Sequence of chain 1.A:
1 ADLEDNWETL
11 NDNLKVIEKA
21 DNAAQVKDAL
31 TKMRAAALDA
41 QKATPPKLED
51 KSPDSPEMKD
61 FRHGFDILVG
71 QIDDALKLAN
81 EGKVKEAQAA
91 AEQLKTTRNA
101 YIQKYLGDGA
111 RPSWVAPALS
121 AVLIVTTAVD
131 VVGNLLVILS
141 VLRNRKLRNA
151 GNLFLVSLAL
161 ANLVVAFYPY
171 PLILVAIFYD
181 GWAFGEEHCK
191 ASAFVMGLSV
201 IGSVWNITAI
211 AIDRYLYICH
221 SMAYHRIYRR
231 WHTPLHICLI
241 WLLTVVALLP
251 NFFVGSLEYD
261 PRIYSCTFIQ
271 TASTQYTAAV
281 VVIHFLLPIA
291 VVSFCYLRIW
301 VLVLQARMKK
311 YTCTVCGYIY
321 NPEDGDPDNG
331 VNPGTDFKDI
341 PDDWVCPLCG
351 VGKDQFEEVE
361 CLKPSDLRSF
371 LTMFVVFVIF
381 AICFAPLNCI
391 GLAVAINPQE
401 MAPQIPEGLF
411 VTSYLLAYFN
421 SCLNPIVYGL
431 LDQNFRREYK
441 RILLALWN

The small molecule below binds the protein below.
Small molecule (SMILES): COc1ccc2[nH]c(-c3ccccc3)c(CCNC(C)=O)c2c1

Binding-site contacts:
Ligand atom C1 contacts residue VAL281 of chain 1.A at 3.7 Å (hydrophobic).
Ligand atom C15 contacts residue MET196 of chain 1.A at 3.8 Å (hydrophobic).
Ligand atom N2 contacts residue MET196 of chain 1.A at 3.8 Å.
Ligand atom C10 contacts residue ASN251 of chain 1.A at 3.9 Å.
Ligand atom C16 contacts residue ALA417 of chain 1.A at 3.7 Å (hydrophobic).
Ligand atom O1 contacts residue PHE268 of chain 1.A at 3.5 Å.
Ligand atom C9 contacts residue PHE268 of chain 1.A at 3.7 Å (hydrophobic).
Ligand atom C14 contacts residue VAL200 of chain 1.A at 3.6 Å (hydrophobic).
Ligand atom C13 contacts residue PHE268 of chain 1.A at 3.7 Å (hydrophobic).
Ligand atom C13 contacts residue VAL280 of chain 1.A at 3.6 Å (hydrophobic).
Ligand atom C7 contacts residue GLY197 of chain 1.A at 3.5 Å.
Ligand atom C2 contacts residue GLN270 of chain 1.A at 3.6 Å.
Ligand atom C1 contacts residue GLN270 of chain 1.A at 3.9 Å.
Ligand atom C18 contacts residue LEU387 of chain 1.A at 3.9 Å (hydrophobic).
Ligand atom C7 contacts residue ALA193 of chain 1.A at 3.8 Å (hydrophobic).
Ligand atom C17 contacts residue ALA417 of chain 1.A at 3.6 Å (hydrophobic).
Ligand atom C8 contacts residue PHE268 of chain 1.A at 3.8 Å (hydrophobic).
Ligand atom C13 contacts residue TYR276 of chain 1.A at 3.8 Å (hydrophobic).
Ligand atom O2 contacts residue GLN270 of chain 1.A at 2.7 Å (h-bond).
Ligand atom C17 contacts residue TYR414 of chain 1.A at 3.6 Å (hydrophobic).
Ligand atom C8 contacts residue ALA193 of chain 1.A at 2.9 Å (hydrophobic).
Ligand atom C15 contacts residue VAL200 of chain 1.A at 3.7 Å (hydrophobic).
Ligand atom C8 contacts residue GLY197 of chain 1.A at 3.4 Å.
Ligand atom N2 contacts residue GLY197 of chain 1.A at 3.7 Å.
Ligand atom C18 contacts residue TYR414 of chain 1.A at 3.8 Å (hydrophobic).
Ligand atom O1 contacts residue ASN251 of chain 1.A at 2.8 Å (h-bond).
Ligand atom N2 contacts residue THR267 of chain 1.A at 3.8 Å.
Ligand atom C15 contacts residue TYR418 of chain 1.A at 3.5 Å (hydrophobic).
Ligand atom O2 contacts residue PHE268 of chain 1.A at 3.6 Å.
Ligand atom C17 contacts residue LEU387 of chain 1.A at 3.8 Å (hydrophobic).
Ligand atom C16 contacts residue TYR418 of chain 1.A at 3.6 Å (hydrophobic).
Ligand atom C14 contacts residue MET196 of chain 1.A at 3.7 Å (hydrophobic).
Ligand atom C13 contacts residue ASN251 of chain 1.A at 3.7 Å.
Ligand atom C10 contacts residue PHE268 of chain 1.A at 3.6 Å (hydrophobic).
Ligand atom C9 contacts residue ALA193 of chain 1.A at 3.7 Å (hydrophobic).
Ligand atom C7 contacts residue PHE268 of chain 1.A at 3.8 Å (hydrophobic).
Ligand atom C12 contacts residue PHE268 of chain 1.A at 3.7 Å (hydrophobic).
Ligand atom C11 contacts residue PHE268 of chain 1.A at 3.6 Å (hydrophobic).
Ligand atom C9 contacts residue GLY197 of chain 1.A at 3.8 Å.
Ligand atom C1 contacts residue ASN388 of chain 1.A at 3.7 Å.